This protein binds this small molecule.
Small molecule (SMILES): CC(=O)N[C@H]1[C@H](O[C@H]2[C@H](O)[C@@H](NC(C)=O)CO[C@@H]2CO)O[C@H](CO)[C@@H](O)[C@@H]1O

Sequence of chain 1.B:
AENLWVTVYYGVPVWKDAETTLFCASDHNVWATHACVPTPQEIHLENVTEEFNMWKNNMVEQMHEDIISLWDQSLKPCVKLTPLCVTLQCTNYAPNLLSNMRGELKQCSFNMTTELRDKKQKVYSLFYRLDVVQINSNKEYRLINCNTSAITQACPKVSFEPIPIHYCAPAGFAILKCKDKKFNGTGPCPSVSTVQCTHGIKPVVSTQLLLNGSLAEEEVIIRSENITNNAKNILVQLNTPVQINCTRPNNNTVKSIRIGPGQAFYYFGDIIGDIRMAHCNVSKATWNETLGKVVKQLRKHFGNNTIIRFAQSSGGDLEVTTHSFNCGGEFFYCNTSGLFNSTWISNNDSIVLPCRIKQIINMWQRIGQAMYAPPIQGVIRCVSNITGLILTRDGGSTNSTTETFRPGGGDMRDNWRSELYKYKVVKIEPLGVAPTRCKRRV

Binding-site contacts:
Ligand atom O5 contacts residue LYS131 of chain 1.B at 3.3 Å (salt-bridge).
Ligand atom C6 contacts residue LYS131 of chain 1.B at 3.3 Å.
Ligand atom C1 contacts residue ASN122 of chain 1.B at 1.5 Å.
Ligand atom C5 contacts residue LYS131 of chain 1.B at 4.0 Å.
Ligand atom C5 contacts residue ASN122 of chain 1.B at 3.7 Å.
Ligand atom N2 contacts residue ASN122 of chain 1.B at 2.9 Å (h-bond).
Ligand atom C4 contacts residue ASN122 of chain 1.B at 4.3 Å.
Ligand atom C1 contacts residue LYS131 of chain 1.B at 4.5 Å.
Ligand atom O5 contacts residue ASN122 of chain 1.B at 2.4 Å (h-bond).
Ligand atom C3 contacts residue ASN122 of chain 1.B at 3.8 Å.
Ligand atom C2 contacts residue ASN122 of chain 1.B at 2.5 Å.
Ligand atom O7 contacts residue GLN100 of chain 1.B at 3.9 Å.
Ligand atom C8 contacts residue ASN122 of chain 1.B at 4.2 Å.
Ligand atom C7 contacts residue ASN122 of chain 1.B at 3.7 Å.